Sequence of chain 1.H:
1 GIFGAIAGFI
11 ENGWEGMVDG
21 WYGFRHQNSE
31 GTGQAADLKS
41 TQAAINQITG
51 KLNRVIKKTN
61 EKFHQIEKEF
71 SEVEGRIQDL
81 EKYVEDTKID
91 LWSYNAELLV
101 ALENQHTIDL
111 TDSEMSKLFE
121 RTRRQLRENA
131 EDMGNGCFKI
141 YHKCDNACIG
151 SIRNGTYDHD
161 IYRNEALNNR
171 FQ

This small molecule binds to this protein.
Small molecule (SMILES): CC(=O)N[C@H]1[C@H](O[C@H]2[C@H](O)[C@@H](NC(C)=O)CO[C@@H]2CO)O[C@H](CO)[C@@H](O[C@@H]2O[C@H](CO)[C@@H](O)[C@H](O)[C@@H]2O)[C@@H]1O

Binding-site contacts:
Ligand atom C1 contacts residue VAL297 of chain 1.G at 4.0 Å (hydrophobic).
Ligand atom C7 contacts residue ASN285 of chain 1.G at 3.6 Å.
Ligand atom N2 contacts residue ASN285 of chain 1.G at 2.8 Å (h-bond).
Ligand atom C8 contacts residue SER45 of chain 1.G at 3.9 Å.
Ligand atom C2 contacts residue ASN285 of chain 1.G at 2.5 Å.
Ligand atom N2 contacts residue VAL297 of chain 1.G at 3.4 Å (h-bond).
Ligand atom C3 contacts residue ASN285 of chain 1.G at 3.7 Å.
Ligand atom C4 contacts residue ASN285 of chain 1.G at 4.3 Å.
Ligand atom O7 contacts residue ASN285 of chain 1.G at 4.1 Å.
Ligand atom O5 contacts residue ASN285 of chain 1.G at 2.5 Å (h-bond).
Ligand atom C5 contacts residue ASN285 of chain 1.G at 3.7 Å.
Ligand atom C8 contacts residue VAL297 of chain 1.G at 3.7 Å (hydrophobic).
Ligand atom C8 contacts residue LYS299 of chain 1.G at 3.9 Å.
Ligand atom C2 contacts residue VAL297 of chain 1.G at 4.1 Å (hydrophobic).
Ligand atom C7 contacts residue VAL297 of chain 1.G at 4.2 Å (hydrophobic).
Ligand atom C8 contacts residue ASN285 of chain 1.G at 4.5 Å.
Ligand atom C3 contacts residue VAL297 of chain 1.G at 4.4 Å (hydrophobic).
Ligand atom C1 contacts residue ASN285 of chain 1.G at 1.5 Å.
Ligand atom C1 contacts residue ASN298 of chain 1.G at 4.3 Å.
Ligand atom C8 contacts residue GLU69 of chain 1.H at 4.2 Å.

Sequence of chain 1.G:
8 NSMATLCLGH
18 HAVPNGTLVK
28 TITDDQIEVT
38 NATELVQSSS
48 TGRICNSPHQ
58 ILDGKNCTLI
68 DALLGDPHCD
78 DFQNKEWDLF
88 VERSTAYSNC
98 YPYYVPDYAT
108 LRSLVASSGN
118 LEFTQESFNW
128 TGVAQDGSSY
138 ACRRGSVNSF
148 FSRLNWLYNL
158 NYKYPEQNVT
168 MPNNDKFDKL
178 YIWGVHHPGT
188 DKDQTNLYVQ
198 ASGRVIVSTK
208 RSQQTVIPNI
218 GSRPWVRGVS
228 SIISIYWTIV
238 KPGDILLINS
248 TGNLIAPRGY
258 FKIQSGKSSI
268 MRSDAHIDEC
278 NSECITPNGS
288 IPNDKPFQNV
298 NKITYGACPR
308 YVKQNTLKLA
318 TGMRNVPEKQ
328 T